Binding-site contacts:
Ligand atom C2 contacts residue ASN46 of chain 1.J at 2.4 Å.
Ligand atom N2 contacts residue PHE44 of chain 1.J at 4.2 Å.
Ligand atom C8 contacts residue PHE44 of chain 1.J at 3.0 Å (hydrophobic).
Ligand atom C3 contacts residue ASN195 of chain 1.J at 3.8 Å.
Ligand atom N2 contacts residue ASN46 of chain 1.J at 2.8 Å (h-bond).
Ligand atom C5 contacts residue ASN46 of chain 1.J at 3.7 Å.
Ligand atom C7 contacts residue ASN46 of chain 1.J at 3.7 Å.
Ligand atom C7 contacts residue PHE44 of chain 1.J at 4.1 Å (hydrophobic).
Ligand atom O5 contacts residue ASN46 of chain 1.J at 2.4 Å (h-bond).
Ligand atom N2 contacts residue ASN195 of chain 1.J at 3.8 Å.
Ligand atom C3 contacts residue ASN46 of chain 1.J at 3.6 Å.
Ligand atom O7 contacts residue ASN46 of chain 1.J at 4.2 Å.
Ligand atom C1 contacts residue ASN46 of chain 1.J at 1.4 Å.
Ligand atom C1 contacts residue ASN195 of chain 1.J at 3.8 Å.
Ligand atom C4 contacts residue ASN46 of chain 1.J at 4.2 Å.
Ligand atom C7 contacts residue ASN43 of chain 1.J at 4.4 Å.
Ligand atom C8 contacts residue ASN43 of chain 1.J at 3.5 Å.
Ligand atom C5 contacts residue ASN195 of chain 1.J at 4.1 Å.
Ligand atom C2 contacts residue ASN195 of chain 1.J at 4.0 Å.

Sequence of chain 1.J:
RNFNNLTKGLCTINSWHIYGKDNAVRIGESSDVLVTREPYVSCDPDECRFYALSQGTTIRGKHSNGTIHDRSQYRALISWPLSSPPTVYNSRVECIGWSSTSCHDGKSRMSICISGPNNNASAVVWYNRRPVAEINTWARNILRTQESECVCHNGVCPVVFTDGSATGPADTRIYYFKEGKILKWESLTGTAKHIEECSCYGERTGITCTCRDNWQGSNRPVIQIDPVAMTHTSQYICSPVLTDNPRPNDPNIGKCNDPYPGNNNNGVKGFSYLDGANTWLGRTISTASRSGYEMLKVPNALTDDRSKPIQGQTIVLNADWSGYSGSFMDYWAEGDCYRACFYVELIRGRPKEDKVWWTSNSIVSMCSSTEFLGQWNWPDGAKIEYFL

The protein below binds the small molecule below.
Small molecule (SMILES): CC(=O)N[C@@H]1[C@@H](O)[C@H](O)[C@@H](CO)O[C@H]1O